Sequence of chain 1.A:
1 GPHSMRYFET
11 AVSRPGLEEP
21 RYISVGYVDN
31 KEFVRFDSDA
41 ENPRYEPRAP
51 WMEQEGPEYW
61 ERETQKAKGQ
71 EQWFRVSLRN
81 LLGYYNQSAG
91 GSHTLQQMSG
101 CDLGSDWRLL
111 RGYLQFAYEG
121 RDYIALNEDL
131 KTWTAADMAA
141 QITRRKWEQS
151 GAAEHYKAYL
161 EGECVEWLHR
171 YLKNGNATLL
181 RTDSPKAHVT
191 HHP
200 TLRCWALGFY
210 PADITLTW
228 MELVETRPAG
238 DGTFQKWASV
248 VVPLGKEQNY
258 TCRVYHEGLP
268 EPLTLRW

Binding-site contacts:
Ligand atom ND2 contacts residue TRP73 of chain 1.A at 3.4 Å.
Ligand atom CG1 contacts residue SER99 of chain 1.A at 3.3 Å.
Ligand atom N contacts residue TYR171 of chain 1.A at 2.8 Å (h-bond).
Ligand atom OXT contacts residue ASN80 of chain 1.A at 2.9 Å (h-bond).
Ligand atom CD1 contacts residue TRP73 of chain 1.A at 3.3 Å (hydrophobic).
Ligand atom CA contacts residue GLU63 of chain 1.A at 3.5 Å.
Ligand atom CD1 contacts residue GLU9 of chain 1.A at 3.2 Å.
Ligand atom OXT contacts residue TYR84 of chain 1.A at 3.4 Å (h-bond).
Ligand atom CD2 contacts residue TRP147 of chain 1.A at 3.4 Å (hydrophobic).
Ligand atom O contacts residue LYS66 of chain 1.A at 2.3 Å (salt-bridge).
Ligand atom O contacts residue TYR7 of chain 1.A at 3.4 Å.
Ligand atom CG contacts residue VAL76 of chain 1.A at 3.4 Å (hydrophobic).
Ligand atom O contacts residue GLN70 of chain 1.A at 3.3 Å (h-bond).
Ligand atom N contacts residue GLU63 of chain 1.A at 2.9 Å (salt-bridge).
Ligand atom O contacts residue THR143 of chain 1.A at 2.8 Å (h-bond).
Ligand atom O contacts residue TYR159 of chain 1.A at 2.9 Å (h-bond).
Ligand atom N contacts residue TYR7 of chain 1.A at 2.8 Å (h-bond).
Ligand atom CE1 contacts residue TRP73 of chain 1.A at 3.5 Å (hydrophobic).
Ligand atom N contacts residue TYR156 of chain 1.A at 3.0 Å (h-bond).
Ligand atom NE1 contacts residue LYS66 of chain 1.A at 3.2 Å (salt-bridge).
Ligand atom OG1 contacts residue LYS66 of chain 1.A at 3.1 Å.
Ligand atom CB contacts residue TRP73 of chain 1.A at 3.4 Å (hydrophobic).
Ligand atom OXT contacts residue LYS146 of chain 1.A at 3.1 Å (salt-bridge).
Ligand atom O contacts residue TYR84 of chain 1.A at 2.8 Å (h-bond).
Ligand atom OD1 contacts residue GLN97 of chain 1.A at 2.9 Å (h-bond).
Ligand atom N contacts residue GLN70 of chain 1.A at 3.0 Å (h-bond).
Ligand atom O contacts residue TRP73 of chain 1.A at 3.3 Å (h-bond).
Ligand atom ND2 contacts residue GLN97 of chain 1.A at 2.7 Å (h-bond).
Ligand atom O contacts residue HIS155 of chain 1.A at 2.6 Å (h-bond).
Ligand atom O contacts residue TRP147 of chain 1.A at 2.8 Å (h-bond).
Ligand atom CZ2 contacts residue ARG62 of chain 1.A at 3.4 Å.
Ligand atom O contacts residue TRP73 of chain 1.A at 2.9 Å (h-bond).
Ligand atom O contacts residue LYS146 of chain 1.A at 3.2 Å.
Ligand atom N contacts residue LYS66 of chain 1.A at 3.1 Å (salt-bridge).
Ligand atom CE2 contacts residue LYS66 of chain 1.A at 3.4 Å.
Ligand atom CD1 contacts residue LYS66 of chain 1.A at 3.3 Å.
Ligand atom C contacts residue LYS66 of chain 1.A at 3.3 Å.
Ligand atom OG contacts residue SER150 of chain 1.A at 2.6 Å (h-bond).
Ligand atom N contacts residue SER77 of chain 1.A at 3.1 Å (h-bond).
Ligand atom CB contacts residue TRP167 of chain 1.A at 3.4 Å (hydrophobic).

The small molecule below binds the protein below.
Small molecule (SMILES): CC(C)C[C@H](NC(=O)[C@H](Cc1ccc(O)cc1)NC(=O)[C@H](CO)NC(=O)CNC(=O)[C@H](CC(N)=O)NC(=O)[C@@H](NC(=O)[C@@H](NC(=O)[C@H](CC(C)C)NC(=O)[C@@H](N)CC1=CN=C2CC=CC=C12)C(C)C)[C@@H](C)O)C(=O)O